Sequence of chain 2.A:
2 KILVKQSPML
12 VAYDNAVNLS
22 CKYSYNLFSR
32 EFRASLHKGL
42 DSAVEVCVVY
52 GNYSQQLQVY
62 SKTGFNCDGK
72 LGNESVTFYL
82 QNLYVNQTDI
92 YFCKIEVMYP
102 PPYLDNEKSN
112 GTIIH

Binding-site contacts:
Ligand atom O7 contacts residue LEU4 of chain 2.A at 3.8 Å.
Ligand atom C7 contacts residue GLU108 of chain 2.A at 4.2 Å.
Ligand atom C5 contacts residue ASN111 of chain 2.A at 3.6 Å.
Ligand atom C8 contacts residue LEU4 of chain 2.A at 4.0 Å (hydrophobic).
Ligand atom O6 contacts residue ASP42 of chain 1.A at 3.2 Å.
Ligand atom C7 contacts residue LEU4 of chain 2.A at 4.2 Å (hydrophobic).
Ligand atom C1 contacts residue ASN111 of chain 2.A at 1.4 Å.
Ligand atom O5 contacts residue ASN111 of chain 2.A at 2.3 Å (h-bond).
Ligand atom N2 contacts residue ASN111 of chain 2.A at 3.0 Å (h-bond).
Ligand atom C2 contacts residue ASN111 of chain 2.A at 2.6 Å.
Ligand atom C6 contacts residue LEU41 of chain 1.A at 3.9 Å (hydrophobic).
Ligand atom C3 contacts residue ASN111 of chain 2.A at 3.9 Å.
Ligand atom C1 contacts residue LEU41 of chain 1.A at 3.9 Å (hydrophobic).
Ligand atom C8 contacts residue GLU108 of chain 2.A at 3.6 Å.
Ligand atom C4 contacts residue ASN111 of chain 2.A at 4.3 Å.
Ligand atom C6 contacts residue ASP42 of chain 1.A at 4.0 Å.
Ligand atom C7 contacts residue ASN111 of chain 2.A at 4.3 Å.
Ligand atom O5 contacts residue LEU41 of chain 1.A at 4.2 Å.
Ligand atom C8 contacts residue LYS109 of chain 2.A at 4.2 Å.
Ligand atom O6 contacts residue LEU41 of chain 1.A at 2.6 Å (h-bond).
Ligand atom O7 contacts residue GLU108 of chain 2.A at 4.3 Å.

A small-molecule ligand and the protein it binds are described below.
Small molecule (SMILES): CC(=O)N[C@H]1[C@H](O[C@H]2[C@H](O)[C@@H](NC(C)=O)CO[C@@H]2CO)O[C@H](CO)[C@@H](O)[C@@H]1O

Sequence of chain 1.A:
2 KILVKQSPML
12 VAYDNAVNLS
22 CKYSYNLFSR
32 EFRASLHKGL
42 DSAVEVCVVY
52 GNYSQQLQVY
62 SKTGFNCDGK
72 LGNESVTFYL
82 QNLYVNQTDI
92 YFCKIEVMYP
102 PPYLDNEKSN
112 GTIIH